Sequence of chain 1.B:
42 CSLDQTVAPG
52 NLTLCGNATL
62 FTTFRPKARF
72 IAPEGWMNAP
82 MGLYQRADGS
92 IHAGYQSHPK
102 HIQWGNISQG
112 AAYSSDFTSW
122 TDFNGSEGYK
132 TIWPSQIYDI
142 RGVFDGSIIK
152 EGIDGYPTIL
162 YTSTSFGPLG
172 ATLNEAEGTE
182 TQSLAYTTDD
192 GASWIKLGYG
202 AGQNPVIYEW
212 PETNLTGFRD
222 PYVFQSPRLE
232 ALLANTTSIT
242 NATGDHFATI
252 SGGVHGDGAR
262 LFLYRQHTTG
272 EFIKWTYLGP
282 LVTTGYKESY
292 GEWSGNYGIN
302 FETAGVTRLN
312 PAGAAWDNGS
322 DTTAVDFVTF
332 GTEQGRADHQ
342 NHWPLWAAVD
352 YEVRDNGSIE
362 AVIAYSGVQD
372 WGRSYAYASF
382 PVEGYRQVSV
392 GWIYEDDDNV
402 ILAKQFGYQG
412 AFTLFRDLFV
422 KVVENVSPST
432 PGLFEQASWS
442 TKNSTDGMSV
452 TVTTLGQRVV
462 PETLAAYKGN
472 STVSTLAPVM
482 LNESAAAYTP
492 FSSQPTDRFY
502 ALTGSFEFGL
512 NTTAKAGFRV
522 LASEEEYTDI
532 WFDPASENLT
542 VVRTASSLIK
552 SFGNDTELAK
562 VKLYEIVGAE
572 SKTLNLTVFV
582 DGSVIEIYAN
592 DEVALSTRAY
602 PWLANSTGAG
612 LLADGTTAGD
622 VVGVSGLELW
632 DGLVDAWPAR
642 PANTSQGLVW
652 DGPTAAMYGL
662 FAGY

A small-molecule ligand and the protein it binds are described below.
Small molecule (SMILES): CC(=O)N[C@@H]1[C@@H](O)[C@H](O)[C@@H](CO)O[C@H]1O

Binding-site contacts:
Ligand atom N2 contacts residue ASN444 of chain 1.B at 2.9 Å (h-bond).
Ligand atom O5 contacts residue PHE435 of chain 1.B at 3.9 Å.
Ligand atom C4 contacts residue ASN444 of chain 1.B at 4.2 Å.
Ligand atom C5 contacts residue PHE435 of chain 1.B at 3.6 Å (hydrophobic).
Ligand atom C6 contacts residue PHE435 of chain 1.B at 4.1 Å (hydrophobic).
Ligand atom O5 contacts residue GLY448 of chain 1.B at 4.4 Å.
Ligand atom C6 contacts residue GLY448 of chain 1.B at 4.1 Å.
Ligand atom C2 contacts residue ASN444 of chain 1.B at 2.5 Å.
Ligand atom C8 contacts residue ASN444 of chain 1.B at 4.3 Å.
Ligand atom O6 contacts residue PRO429 of chain 1.B at 3.9 Å.
Ligand atom O7 contacts residue ASN444 of chain 1.B at 3.2 Å (h-bond).
Ligand atom C5 contacts residue ASN444 of chain 1.B at 3.6 Å.
Ligand atom O6 contacts residue GLY448 of chain 1.B at 2.9 Å (h-bond).
Ligand atom C1 contacts residue ASN444 of chain 1.B at 1.4 Å.
Ligand atom C3 contacts residue ASN444 of chain 1.B at 3.8 Å.
Ligand atom C7 contacts residue ASN444 of chain 1.B at 3.2 Å.
Ligand atom C1 contacts residue PHE435 of chain 1.B at 4.2 Å (hydrophobic).
Ligand atom O5 contacts residue ASN444 of chain 1.B at 2.2 Å (h-bond).
Ligand atom C6 contacts residue PRO429 of chain 1.B at 3.5 Å (hydrophobic).